Binding-site contacts:
Ligand atom C3 contacts residue ASN657 of chain 1.C at 3.8 Å.
Ligand atom C4 contacts residue ASN657 of chain 1.C at 4.2 Å.
Ligand atom C5 contacts residue ASN657 of chain 1.C at 3.7 Å.
Ligand atom C7 contacts residue ASN657 of chain 1.C at 3.6 Å.
Ligand atom C1 contacts residue ASN657 of chain 1.C at 1.4 Å.
Ligand atom C8 contacts residue HIS655 of chain 1.C at 3.5 Å.
Ligand atom C7 contacts residue HIS655 of chain 1.C at 4.3 Å.
Ligand atom O7 contacts residue ASN657 of chain 1.C at 3.8 Å.
Ligand atom C8 contacts residue ASN657 of chain 1.C at 4.5 Å.
Ligand atom O5 contacts residue ASN657 of chain 1.C at 2.3 Å (h-bond).
Ligand atom O7 contacts residue HIS655 of chain 1.C at 4.4 Å.
Ligand atom N2 contacts residue ASN657 of chain 1.C at 3.0 Å (h-bond).
Ligand atom C2 contacts residue ASN657 of chain 1.C at 2.5 Å.

A protein and the small-molecule ligand that binds it are described below.
Small molecule (SMILES): CC(=O)N[C@@H]1[C@@H](O)[C@H](O)[C@@H](CO)O[C@H]1O

Sequence of chain 1.C:
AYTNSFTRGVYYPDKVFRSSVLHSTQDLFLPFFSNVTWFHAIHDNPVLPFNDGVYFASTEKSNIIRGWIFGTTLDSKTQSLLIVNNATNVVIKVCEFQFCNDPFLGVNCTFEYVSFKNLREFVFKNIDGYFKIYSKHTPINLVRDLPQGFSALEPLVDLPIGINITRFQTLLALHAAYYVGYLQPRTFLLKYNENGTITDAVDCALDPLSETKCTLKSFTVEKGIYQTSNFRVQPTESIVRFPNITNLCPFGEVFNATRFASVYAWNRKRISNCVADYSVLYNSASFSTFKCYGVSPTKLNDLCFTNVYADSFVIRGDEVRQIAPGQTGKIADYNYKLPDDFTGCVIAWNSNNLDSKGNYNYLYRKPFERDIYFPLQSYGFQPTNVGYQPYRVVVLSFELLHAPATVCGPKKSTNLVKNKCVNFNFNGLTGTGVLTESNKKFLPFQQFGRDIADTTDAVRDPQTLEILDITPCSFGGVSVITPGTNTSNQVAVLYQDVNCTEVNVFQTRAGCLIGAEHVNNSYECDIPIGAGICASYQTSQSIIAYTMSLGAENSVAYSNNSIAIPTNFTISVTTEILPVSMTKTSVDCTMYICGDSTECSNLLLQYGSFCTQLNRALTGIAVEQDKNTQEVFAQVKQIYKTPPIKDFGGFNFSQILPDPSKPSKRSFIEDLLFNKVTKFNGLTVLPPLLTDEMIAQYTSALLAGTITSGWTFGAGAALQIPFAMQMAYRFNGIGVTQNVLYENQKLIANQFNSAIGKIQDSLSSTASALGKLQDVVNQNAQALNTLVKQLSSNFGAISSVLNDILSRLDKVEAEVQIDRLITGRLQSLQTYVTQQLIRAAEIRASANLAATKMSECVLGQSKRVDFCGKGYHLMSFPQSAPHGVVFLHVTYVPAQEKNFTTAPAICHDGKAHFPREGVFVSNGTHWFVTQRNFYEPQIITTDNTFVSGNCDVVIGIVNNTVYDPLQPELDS